Sequence of chain 1.A:
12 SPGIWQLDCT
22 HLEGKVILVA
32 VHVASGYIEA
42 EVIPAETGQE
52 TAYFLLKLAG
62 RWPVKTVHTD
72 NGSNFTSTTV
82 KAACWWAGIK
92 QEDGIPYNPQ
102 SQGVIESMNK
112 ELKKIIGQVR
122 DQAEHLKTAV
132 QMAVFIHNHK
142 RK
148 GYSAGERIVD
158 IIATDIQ

Sequence of chain 1.B:
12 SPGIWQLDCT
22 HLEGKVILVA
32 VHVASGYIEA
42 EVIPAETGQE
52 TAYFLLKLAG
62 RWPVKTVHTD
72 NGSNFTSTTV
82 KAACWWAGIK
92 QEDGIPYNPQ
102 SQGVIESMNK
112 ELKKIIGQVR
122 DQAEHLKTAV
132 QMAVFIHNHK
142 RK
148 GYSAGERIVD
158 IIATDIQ

The protein below binds the small molecule below.
Small molecule (SMILES): C=CCN(Cc1ccccc1C(=O)NCc1ccc(OC)cc1)Cc1ccc2c(c1C(=O)O)OCO2

Binding-site contacts:
Ligand atom C22 contacts residue GLU125 of chain 1.B at 3.5 Å.
Ligand atom C12 contacts residue THR129 of chain 1.B at 3.7 Å.
Ligand atom C23 contacts residue LYS128 of chain 1.B at 3.8 Å.
Ligand atom C4 contacts residue GLU125 of chain 1.B at 3.7 Å.
Ligand atom C10 contacts residue THR80 of chain 1.A at 3.8 Å.
Ligand atom C21 contacts residue GLN123 of chain 1.B at 3.7 Å.
Ligand atom C1 contacts residue ASP122 of chain 1.B at 3.6 Å.
Ligand atom C28 contacts residue GLN50 of chain 1.A at 3.6 Å.
Ligand atom C6 contacts residue GLN123 of chain 1.B at 3.6 Å.
Ligand atom C22 contacts residue HIS126 of chain 1.B at 3.7 Å.
Ligand atom O34 contacts residue THR129 of chain 1.B at 2.8 Å (h-bond).
Ligand atom C24 contacts residue GLN123 of chain 1.B at 3.6 Å.
Ligand atom O39 contacts residue ALA84 of chain 1.A at 3.5 Å.
Ligand atom O34 contacts residue GLU125 of chain 1.B at 3.4 Å (salt-bridge).
Ligand atom C23 contacts residue THR129 of chain 1.B at 3.3 Å.
Ligand atom O37 contacts residue GLN50 of chain 1.A at 3.6 Å (h-bond).
Ligand atom C17 contacts residue THR129 of chain 1.B at 3.1 Å.
Ligand atom C2 contacts residue ALA124 of chain 1.B at 3.6 Å (hydrophobic).
Ligand atom O38 contacts residue THR129 of chain 1.B at 2.8 Å (h-bond).
Ligand atom O36 contacts residue GLU125 of chain 1.B at 2.8 Å (salt-bridge).
Ligand atom O38 contacts residue HIS126 of chain 1.B at 3.2 Å (h-bond).
Ligand atom C22 contacts residue THR129 of chain 1.B at 3.7 Å.
Ligand atom C7 contacts residue ALA83 of chain 1.A at 3.6 Å (hydrophobic).
Ligand atom O37 contacts residue TYR54 of chain 1.A at 3.4 Å.
Ligand atom N32 contacts residue GLN123 of chain 1.B at 2.8 Å (h-bond).
Ligand atom O34 contacts residue ALA124 of chain 1.B at 3.5 Å.
Ligand atom C3 contacts residue GLN123 of chain 1.B at 3.2 Å.
Ligand atom C19 contacts residue THR80 of chain 1.A at 3.8 Å.
Ligand atom C3 contacts residue ALA124 of chain 1.B at 3.7 Å (hydrophobic).
Ligand atom C6 contacts residue MET133 of chain 1.B at 3.7 Å (hydrophobic).
Ligand atom O36 contacts residue ALA124 of chain 1.B at 3.6 Å.
Ligand atom C8 contacts residue GLN50 of chain 1.A at 3.7 Å.
Ligand atom C11 contacts residue GLN123 of chain 1.B at 3.6 Å.
Ligand atom C20 contacts residue GLN50 of chain 1.A at 3.7 Å.
Ligand atom C1 contacts residue GLN123 of chain 1.B at 3.8 Å.
Ligand atom C2 contacts residue GLU125 of chain 1.B at 3.4 Å.
Ligand atom C1 contacts residue ALA124 of chain 1.B at 3.5 Å (hydrophobic).
Ligand atom O34 contacts residue HIS126 of chain 1.B at 2.9 Å (h-bond).
Ligand atom O39 contacts residue ALA53 of chain 1.A at 3.4 Å.
Ligand atom C25 contacts residue ALA53 of chain 1.A at 3.7 Å (hydrophobic).